The small molecule below binds the protein below.
Small molecule (SMILES): CC(=O)N[C@H]1[C@H](O[C@H]2[C@H](O)[C@@H](NC(C)=O)CO[C@@H]2CO)O[C@H](CO)[C@@H](O)[C@@H]1O

Sequence of chain 1.C:
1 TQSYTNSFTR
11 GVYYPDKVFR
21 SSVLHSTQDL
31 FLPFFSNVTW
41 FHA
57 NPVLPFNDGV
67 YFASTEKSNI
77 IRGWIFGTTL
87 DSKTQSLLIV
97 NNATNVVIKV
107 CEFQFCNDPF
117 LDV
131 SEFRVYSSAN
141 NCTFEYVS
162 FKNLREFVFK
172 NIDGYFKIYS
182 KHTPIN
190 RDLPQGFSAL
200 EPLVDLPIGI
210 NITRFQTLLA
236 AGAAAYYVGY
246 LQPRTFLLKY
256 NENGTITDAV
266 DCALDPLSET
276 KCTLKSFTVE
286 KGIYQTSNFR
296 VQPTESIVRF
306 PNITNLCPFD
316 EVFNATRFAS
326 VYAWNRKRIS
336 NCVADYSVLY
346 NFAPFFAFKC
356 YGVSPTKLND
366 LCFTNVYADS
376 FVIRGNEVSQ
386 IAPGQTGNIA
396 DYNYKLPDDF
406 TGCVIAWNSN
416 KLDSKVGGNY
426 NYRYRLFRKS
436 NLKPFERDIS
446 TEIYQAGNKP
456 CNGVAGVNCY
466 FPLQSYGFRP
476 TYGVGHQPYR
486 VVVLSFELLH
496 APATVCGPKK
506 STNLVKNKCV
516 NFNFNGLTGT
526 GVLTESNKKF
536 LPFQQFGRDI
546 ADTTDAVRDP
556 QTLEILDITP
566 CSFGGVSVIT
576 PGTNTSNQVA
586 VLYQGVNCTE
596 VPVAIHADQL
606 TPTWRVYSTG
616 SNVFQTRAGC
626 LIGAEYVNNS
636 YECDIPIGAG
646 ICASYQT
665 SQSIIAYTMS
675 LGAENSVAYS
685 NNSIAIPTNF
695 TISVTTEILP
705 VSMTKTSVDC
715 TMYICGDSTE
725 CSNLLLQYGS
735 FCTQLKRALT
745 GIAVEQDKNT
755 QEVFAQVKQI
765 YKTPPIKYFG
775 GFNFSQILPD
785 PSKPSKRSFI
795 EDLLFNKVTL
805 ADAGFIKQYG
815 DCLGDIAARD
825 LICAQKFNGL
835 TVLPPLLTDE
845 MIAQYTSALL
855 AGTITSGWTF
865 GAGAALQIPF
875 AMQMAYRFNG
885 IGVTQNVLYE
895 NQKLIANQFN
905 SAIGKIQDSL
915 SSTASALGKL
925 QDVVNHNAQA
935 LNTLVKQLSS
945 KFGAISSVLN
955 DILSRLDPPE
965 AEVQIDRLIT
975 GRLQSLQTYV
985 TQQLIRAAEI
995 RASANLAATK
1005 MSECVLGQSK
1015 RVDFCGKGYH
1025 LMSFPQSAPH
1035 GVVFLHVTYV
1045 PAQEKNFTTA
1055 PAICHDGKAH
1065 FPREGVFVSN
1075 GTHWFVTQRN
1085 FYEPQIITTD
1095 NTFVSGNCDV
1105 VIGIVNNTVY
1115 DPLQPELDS

Binding-site contacts:
Ligand atom C2 contacts residue ASN1110 of chain 1.C at 2.5 Å.
Ligand atom O7 contacts residue ASN1110 of chain 1.C at 4.1 Å.
Ligand atom O5 contacts residue ASN1110 of chain 1.C at 2.3 Å (h-bond).
Ligand atom C1 contacts residue ASN1110 of chain 1.C at 1.4 Å.
Ligand atom C7 contacts residue ASN1110 of chain 1.C at 3.7 Å.
Ligand atom C3 contacts residue ASN1110 of chain 1.C at 3.8 Å.
Ligand atom N2 contacts residue ASN1110 of chain 1.C at 2.9 Å (h-bond).
Ligand atom C4 contacts residue ASN1110 of chain 1.C at 4.2 Å.
Ligand atom O6 contacts residue ASN1110 of chain 1.C at 4.5 Å.
Ligand atom C5 contacts residue ASN1110 of chain 1.C at 3.6 Å.